A small-molecule ligand and the protein it binds are described below.
Small molecule (SMILES): CCC(=O)Nc1cc(Nc2nccc(-c3cn(C)c4ccccc34)n2)c(OC)cc1N(C)CCN(C)C

Binding-site contacts:
Ligand atom C28 contacts residue CYS106 of chain 1.C at 3.9 Å (hydrophobic).
Ligand atom C31 contacts residue CYS106 of chain 1.C at 2.9 Å (hydrophobic).
Ligand atom O17 contacts residue MET102 of chain 1.C at 3.5 Å (h-bond).
Ligand atom O33 contacts residue LEU153 of chain 1.C at 3.8 Å.
Ligand atom C30 contacts residue CYS106 of chain 1.C at 3.4 Å (hydrophobic).
Ligand atom C15 contacts residue GLY105 of chain 1.C at 3.4 Å.
Ligand atom C16 contacts residue GLY105 of chain 1.C at 3.7 Å.
Ligand atom C15 contacts residue LEU24 of chain 1.C at 3.8 Å (hydrophobic).
Ligand atom C19 contacts residue LEU24 of chain 1.C at 3.8 Å (hydrophobic).
Ligand atom N25 contacts residue ASP109 of chain 1.C at 3.6 Å (salt-bridge).
Ligand atom C36 contacts residue LEU153 of chain 1.C at 3.5 Å (hydrophobic).
Ligand atom N29 contacts residue CYS106 of chain 1.C at 3.6 Å.
Ligand atom O33 contacts residue CYS106 of chain 1.C at 3.3 Å.
Ligand atom N14 contacts residue LEU24 of chain 1.C at 3.6 Å.
Ligand atom C01 contacts residue ASP164 of chain 1.C at 3.6 Å.
Ligand atom C13 contacts residue LEU24 of chain 1.C at 3.8 Å (hydrophobic).
Ligand atom C37 contacts residue LEU153 of chain 1.C at 3.5 Å (hydrophobic).
Ligand atom C16 contacts residue LEU24 of chain 1.C at 3.7 Å (hydrophobic).
Ligand atom C27 contacts residue LEU24 of chain 1.C at 3.4 Å (hydrophobic).
Ligand atom N35 contacts residue MET102 of chain 1.C at 3.2 Å (h-bond).
Ligand atom C24 contacts residue LEU24 of chain 1.C at 3.9 Å (hydrophobic).
Ligand atom C15 contacts residue MET102 of chain 1.C at 3.8 Å (hydrophobic).
Ligand atom C37 contacts residue ALA49 of chain 1.C at 3.7 Å (hydrophobic).
Ligand atom N14 contacts residue MET102 of chain 1.C at 3.0 Å (h-bond).
Ligand atom C36 contacts residue ALA49 of chain 1.C at 3.5 Å (hydrophobic).
Ligand atom C03 contacts residue VAL32 of chain 1.C at 3.6 Å (hydrophobic).
Ligand atom C07 contacts residue VAL32 of chain 1.C at 3.8 Å (hydrophobic).
Ligand atom C20 contacts residue GLY105 of chain 1.C at 3.8 Å.
Ligand atom C11 contacts residue LEU153 of chain 1.C at 3.8 Å (hydrophobic).
Ligand atom O17 contacts residue LEU24 of chain 1.C at 3.3 Å.
Ligand atom C18 contacts residue PRO103 of chain 1.C at 3.3 Å (hydrophobic).
Ligand atom C34 contacts residue GLY105 of chain 1.C at 3.2 Å.
Ligand atom C26 contacts residue ASP109 of chain 1.C at 3.3 Å.
Ligand atom C18 contacts residue MET102 of chain 1.C at 3.4 Å (hydrophobic).
Ligand atom C36 contacts residue MET102 of chain 1.C at 3.7 Å (hydrophobic).
Ligand atom C08 contacts residue VAL32 of chain 1.C at 3.5 Å (hydrophobic).
Ligand atom C32 contacts residue ASP109 of chain 1.C at 3.4 Å.
Ligand atom C13 contacts residue MET102 of chain 1.C at 3.7 Å (hydrophobic).
Ligand atom C32 contacts residue CYS106 of chain 1.C at 1.6 Å (hydrophobic).
Ligand atom C28 contacts residue GLY105 of chain 1.C at 3.4 Å.

Sequence of chain 1.C:
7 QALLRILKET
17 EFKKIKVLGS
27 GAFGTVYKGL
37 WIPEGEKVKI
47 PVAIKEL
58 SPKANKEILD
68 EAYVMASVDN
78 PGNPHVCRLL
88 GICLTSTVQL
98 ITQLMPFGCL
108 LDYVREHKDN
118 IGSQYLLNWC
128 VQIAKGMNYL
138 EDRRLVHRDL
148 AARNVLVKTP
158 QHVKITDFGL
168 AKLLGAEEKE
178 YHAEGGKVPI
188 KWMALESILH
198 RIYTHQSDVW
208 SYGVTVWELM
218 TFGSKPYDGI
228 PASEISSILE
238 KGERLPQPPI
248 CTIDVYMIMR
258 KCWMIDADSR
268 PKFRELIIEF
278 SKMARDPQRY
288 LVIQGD